Binding-site contacts:
Ligand atom CD contacts residue SER185 of chain 1.B at 3.4 Å.
Ligand atom CB contacts residue ARG92 of chain 1.B at 3.5 Å.
Ligand atom C contacts residue TYR11 of chain 1.B at 3.0 Å (hydrophobic).
Ligand atom OE2 contacts residue GLY139 of chain 1.B at 3.7 Å.
Ligand atom CA contacts residue TYR11 of chain 1.B at 3.2 Å (hydrophobic).
Ligand atom O contacts residue ALA233 of chain 1.B at 3.6 Å.
Ligand atom O contacts residue TYR11 of chain 1.B at 2.2 Å (h-bond).
Ligand atom OD1 contacts residue ARG92 of chain 1.B at 3.1 Å (salt-bridge).
Ligand atom N contacts residue TYR11 of chain 1.B at 3.4 Å.
Ligand atom CD contacts residue SER40 of chain 1.B at 3.3 Å.
Ligand atom O contacts residue PHE254 of chain 1.B at 3.2 Å.
Ligand atom OE2 contacts residue TYR249 of chain 1.B at 3.8 Å.
Ligand atom CB contacts residue TYR202 of chain 1.B at 3.5 Å (hydrophobic).
Ligand atom OE2 contacts residue GLY186 of chain 1.B at 3.4 Å.
Ligand atom O contacts residue SER279 of chain 1.B at 2.9 Å (h-bond).
Ligand atom C contacts residue GLN207 of chain 1.B at 3.9 Å.
Ligand atom OE2 contacts residue SER40 of chain 1.B at 2.4 Å (h-bond).
Ligand atom CD contacts residue TYR11 of chain 1.B at 3.7 Å (hydrophobic).
Ligand atom OE1 contacts residue SER185 of chain 1.B at 3.1 Å (h-bond).
Ligand atom OE1 contacts residue ARG57 of chain 1.B at 2.9 Å (salt-bridge).
Ligand atom OE1 contacts residue ASN59 of chain 1.B at 3.0 Å (h-bond).
Ligand atom CA contacts residue TYR11 of chain 1.B at 3.6 Å (hydrophobic).
Ligand atom OE2 contacts residue SER185 of chain 1.B at 3.8 Å.
Ligand atom CB contacts residue ARG57 of chain 1.B at 3.8 Å.
Ligand atom N contacts residue TYR249 of chain 1.B at 3.7 Å.
Ligand atom CB contacts residue ASN59 of chain 1.B at 3.6 Å.
Ligand atom OD2 contacts residue ARG92 of chain 1.B at 3.3 Å (salt-bridge).
Ligand atom CG contacts residue TYR11 of chain 1.B at 3.4 Å (hydrophobic).
Ligand atom CB contacts residue ALA233 of chain 1.B at 3.8 Å (hydrophobic).
Ligand atom O contacts residue SER232 of chain 1.B at 2.7 Å (h-bond).
Ligand atom CA contacts residue TYR249 of chain 1.B at 3.8 Å (hydrophobic).
Ligand atom OE2 contacts residue TYR11 of chain 1.B at 3.6 Å.
Ligand atom OE1 contacts residue SER40 of chain 1.B at 3.5 Å (h-bond).
Ligand atom C contacts residue SER232 of chain 1.B at 3.6 Å.
Ligand atom O contacts residue PHE254 of chain 1.B at 3.4 Å.
Ligand atom O contacts residue GLN207 of chain 1.B at 2.8 Å (h-bond).
Ligand atom CD contacts residue ARG57 of chain 1.B at 3.7 Å.
Ligand atom O contacts residue TYR249 of chain 1.B at 3.5 Å.
Ligand atom O contacts residue TYR11 of chain 1.B at 2.8 Å.
Ligand atom CG contacts residue ARG92 of chain 1.B at 3.4 Å.

Sequence of chain 1.B:
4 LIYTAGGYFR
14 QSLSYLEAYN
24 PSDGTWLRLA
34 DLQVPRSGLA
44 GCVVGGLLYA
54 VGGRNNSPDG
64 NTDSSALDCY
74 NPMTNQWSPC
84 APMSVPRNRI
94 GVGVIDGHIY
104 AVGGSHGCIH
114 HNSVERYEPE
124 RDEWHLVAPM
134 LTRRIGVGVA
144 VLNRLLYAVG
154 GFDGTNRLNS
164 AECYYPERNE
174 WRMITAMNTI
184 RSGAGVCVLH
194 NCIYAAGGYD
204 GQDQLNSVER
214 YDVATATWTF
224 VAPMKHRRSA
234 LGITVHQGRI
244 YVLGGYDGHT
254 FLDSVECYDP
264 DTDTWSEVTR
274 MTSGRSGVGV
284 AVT

A small-molecule ligand and the protein it binds are described below.
Small molecule (SMILES): C[C@@H]1NC(=O)[C@H](CCC(=O)O)NC(=O)[C@H](CCC(=O)O)NC(=O)[C@H](CC(=O)O)NC(=O)CN[C@H](O)[C@H](CCC(=O)O)NC(=O)CNC1=O